Sequence of chain 1.A:
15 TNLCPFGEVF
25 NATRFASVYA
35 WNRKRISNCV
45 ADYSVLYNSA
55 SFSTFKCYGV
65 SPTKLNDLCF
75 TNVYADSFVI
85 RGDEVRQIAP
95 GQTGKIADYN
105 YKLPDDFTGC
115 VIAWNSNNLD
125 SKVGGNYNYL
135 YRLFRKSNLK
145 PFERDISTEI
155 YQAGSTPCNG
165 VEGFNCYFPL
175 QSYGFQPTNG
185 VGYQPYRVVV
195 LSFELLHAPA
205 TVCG

Binding-site contacts:
Ligand atom C1 contacts residue ASN25 of chain 1.A at 1.4 Å.
Ligand atom O7 contacts residue ASN25 of chain 1.A at 4.1 Å.
Ligand atom C2 contacts residue ASN25 of chain 1.A at 2.4 Å.
Ligand atom C7 contacts residue ASN25 of chain 1.A at 3.7 Å.
Ligand atom O7 contacts residue GLY21 of chain 1.A at 3.5 Å.
Ligand atom C3 contacts residue ASN25 of chain 1.A at 3.8 Å.
Ligand atom C5 contacts residue ASN25 of chain 1.A at 3.6 Å.
Ligand atom O5 contacts residue ASN25 of chain 1.A at 2.3 Å (h-bond).
Ligand atom C4 contacts residue ASN25 of chain 1.A at 4.2 Å.
Ligand atom C8 contacts residue PHE24 of chain 1.A at 3.9 Å (hydrophobic).
Ligand atom C8 contacts residue PHE20 of chain 1.A at 4.0 Å (hydrophobic).
Ligand atom N2 contacts residue ASN25 of chain 1.A at 2.9 Å (h-bond).
Ligand atom C7 contacts residue GLY21 of chain 1.A at 3.7 Å.
Ligand atom C8 contacts residue GLY21 of chain 1.A at 3.8 Å.

The small molecule below binds the protein below.
Small molecule (SMILES): CC(=O)N[C@@H]1[C@@H](O)[C@H](O)[C@@H](CO)O[C@H]1O